Sequence of chain 48.C:
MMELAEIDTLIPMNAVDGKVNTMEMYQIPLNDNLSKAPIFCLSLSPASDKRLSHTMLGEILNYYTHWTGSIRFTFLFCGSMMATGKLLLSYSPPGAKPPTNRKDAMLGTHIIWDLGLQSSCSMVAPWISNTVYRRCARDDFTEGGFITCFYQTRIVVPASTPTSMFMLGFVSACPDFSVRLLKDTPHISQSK

Sequence of chain 49.A:
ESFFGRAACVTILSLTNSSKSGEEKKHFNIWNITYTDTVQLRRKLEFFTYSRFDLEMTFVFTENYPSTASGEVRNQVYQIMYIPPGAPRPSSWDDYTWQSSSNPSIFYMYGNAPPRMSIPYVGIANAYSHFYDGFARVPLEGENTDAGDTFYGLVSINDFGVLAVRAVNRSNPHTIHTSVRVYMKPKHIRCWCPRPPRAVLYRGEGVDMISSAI

The protein below binds the small molecule below.
Small molecule (SMILES): CC[C@H](C)[C@H](NC(=O)[C@@H](N)CC(C)C)C(=O)NCC(=O)N[C@@H](CCCN=C(N)N)C(=O)N[C@H](C=O)[C@@H](C)O

Binding-site contacts:
Ligand atom CZ contacts residue ASN101 of chain 49.A at 3.7 Å.
Ligand atom CZ contacts residue SER86 of chain 49.A at 3.2 Å.
Ligand atom NH1 contacts residue SER86 of chain 49.A at 3.4 Å (h-bond).
Ligand atom CD1 contacts residue ILE84 of chain 49.A at 4.0 Å (hydrophobic).
Ligand atom NH2 contacts residue LYS98 of chain 49.A at 2.7 Å (salt-bridge).
Ligand atom NH2 contacts residue ASN101 of chain 49.A at 3.7 Å.
Ligand atom NE contacts residue ASN101 of chain 49.A at 3.0 Å (h-bond).
Ligand atom CB contacts residue SER233 of chain 48.C at 4.1 Å.
Ligand atom CB contacts residue LYS234 of chain 48.C at 3.9 Å.
Ligand atom NH2 contacts residue SER86 of chain 49.A at 3.5 Å (h-bond).
Ligand atom CD2 contacts residue ILE84 of chain 49.A at 3.9 Å (hydrophobic).
Ligand atom O contacts residue THR88 of chain 49.A at 3.7 Å.
Ligand atom N contacts residue LYS234 of chain 48.C at 3.6 Å.
Ligand atom CA contacts residue LYS234 of chain 48.C at 2.5 Å.
Ligand atom C contacts residue SER86 of chain 49.A at 3.6 Å.
Ligand atom N contacts residue LYS234 of chain 48.C at 1.5 Å.
Ligand atom CZ contacts residue LEU87 of chain 49.A at 4.2 Å (hydrophobic).
Ligand atom NH1 contacts residue LEU87 of chain 49.A at 3.9 Å.
Ligand atom N contacts residue SER86 of chain 49.A at 4.0 Å.
Ligand atom CA contacts residue SER233 of chain 48.C at 3.6 Å.
Ligand atom N contacts residue SER233 of chain 48.C at 3.0 Å (h-bond).
Ligand atom NH2 contacts residue LEU87 of chain 49.A at 3.9 Å.
Ligand atom CZ contacts residue LYS98 of chain 49.A at 3.7 Å.
Ligand atom NE contacts residue SER86 of chain 49.A at 3.6 Å.
Ligand atom CZ contacts residue PHE100 of chain 49.A at 4.1 Å (hydrophobic).
Ligand atom C contacts residue LYS98 of chain 49.A at 3.7 Å.
Ligand atom O contacts residue SER86 of chain 49.A at 2.8 Å (h-bond).
Ligand atom CA contacts residue SER86 of chain 49.A at 4.0 Å.
Ligand atom CB contacts residue SER86 of chain 49.A at 3.9 Å.
Ligand atom CD contacts residue ASN101 of chain 49.A at 3.2 Å.
Ligand atom C contacts residue LYS234 of chain 48.C at 3.0 Å.
Ligand atom NH2 contacts residue PHE100 of chain 49.A at 2.8 Å (h-bond).
Ligand atom NH1 contacts residue LYS98 of chain 49.A at 3.7 Å.
Ligand atom C contacts residue THR88 of chain 49.A at 4.2 Å.
Ligand atom CD contacts residue SER86 of chain 49.A at 3.5 Å.
Ligand atom CG contacts residue SER86 of chain 49.A at 4.2 Å.
Ligand atom NH1 contacts residue THR88 of chain 49.A at 3.8 Å.
Ligand atom O contacts residue LYS234 of chain 48.C at 3.4 Å.
Ligand atom O contacts residue LYS98 of chain 49.A at 3.8 Å.
Ligand atom NH2 contacts residue LYS97 of chain 49.A at 3.6 Å (salt-bridge).